Binding-site contacts:
Ligand atom O01 contacts residue PHE81 of chain 1.A at 3.7 Å.
Ligand atom C18 contacts residue LEU275 of chain 1.A at 3.6 Å (hydrophobic).
Ligand atom C10 contacts residue TYR126 of chain 1.A at 3.3 Å (hydrophobic).
Ligand atom N03 contacts residue HIS248 of chain 1.A at 3.2 Å.
Ligand atom C05 contacts residue TYR276 of chain 1.A at 3.6 Å (hydrophobic).
Ligand atom O15 contacts residue TYR276 of chain 1.A at 3.7 Å.
Ligand atom C18 contacts residue CYS84 of chain 1.A at 2.7 Å (hydrophobic).
Ligand atom O01 contacts residue HIS248 of chain 1.A at 3.6 Å.
Ligand atom O16 contacts residue TYR272 of chain 1.A at 3.5 Å.
Ligand atom C11 contacts residue CYS84 of chain 1.A at 2.8 Å (hydrophobic).
Ligand atom O16 contacts residue PHE162 of chain 1.A at 3.3 Å.
Ligand atom N03 contacts residue TYR276 of chain 1.A at 2.8 Å (h-bond).
Ligand atom N06 contacts residue TYR276 of chain 1.A at 3.4 Å (h-bond).
Ligand atom C11 contacts residue PHE81 of chain 1.A at 3.6 Å (hydrophobic).
Ligand atom F09 contacts residue HIS122 of chain 1.A at 3.7 Å.
Ligand atom C12 contacts residue PHE81 of chain 1.A at 3.6 Å (hydrophobic).
Ligand atom C02 contacts residue CYS84 of chain 1.A at 3.1 Å (hydrophobic).
Ligand atom O15 contacts residue PHE162 of chain 1.A at 3.5 Å.
Ligand atom C13 contacts residue TYR276 of chain 1.A at 3.5 Å (hydrophobic).
Ligand atom C07 contacts residue TYR276 of chain 1.A at 3.7 Å (hydrophobic).
Ligand atom C11 contacts residue TYR276 of chain 1.A at 3.4 Å (hydrophobic).
Ligand atom N14 contacts residue TYR276 of chain 1.A at 3.6 Å.
Ligand atom C04 contacts residue TYR276 of chain 1.A at 3.7 Å (hydrophobic).
Ligand atom O16 contacts residue MET163 of chain 1.A at 3.2 Å (h-bond).
Ligand atom C10 contacts residue TYR276 of chain 1.A at 3.5 Å (hydrophobic).
Ligand atom C10 contacts residue HIS248 of chain 1.A at 3.6 Å.
Ligand atom C18 contacts residue TYR272 of chain 1.A at 3.2 Å (hydrophobic).
Ligand atom O01 contacts residue GLN85 of chain 1.A at 2.9 Å (h-bond).
Ligand atom C04 contacts residue HIS248 of chain 1.A at 3.5 Å.
Ligand atom C02 contacts residue TYR276 of chain 1.A at 3.6 Å (hydrophobic).
Ligand atom O01 contacts residue CYS84 of chain 1.A at 2.9 Å (h-bond).
Ligand atom C17 contacts residue TYR272 of chain 1.A at 3.3 Å (hydrophobic).
Ligand atom C17 contacts residue TYR276 of chain 1.A at 3.7 Å (hydrophobic).
Ligand atom C05 contacts residue HIS248 of chain 1.A at 3.7 Å.
Ligand atom N06 contacts residue HIS122 of chain 1.A at 3.7 Å.
Ligand atom C02 contacts residue HIS248 of chain 1.A at 3.4 Å.
Ligand atom C07 contacts residue HIS122 of chain 1.A at 3.2 Å.
Ligand atom C05 contacts residue GLN85 of chain 1.A at 3.4 Å.
Ligand atom C19 contacts residue CYS84 of chain 1.A at 1.8 Å (hydrophobic).
Ligand atom C12 contacts residue TYR276 of chain 1.A at 3.0 Å (hydrophobic).

Sequence of chain 1.A:
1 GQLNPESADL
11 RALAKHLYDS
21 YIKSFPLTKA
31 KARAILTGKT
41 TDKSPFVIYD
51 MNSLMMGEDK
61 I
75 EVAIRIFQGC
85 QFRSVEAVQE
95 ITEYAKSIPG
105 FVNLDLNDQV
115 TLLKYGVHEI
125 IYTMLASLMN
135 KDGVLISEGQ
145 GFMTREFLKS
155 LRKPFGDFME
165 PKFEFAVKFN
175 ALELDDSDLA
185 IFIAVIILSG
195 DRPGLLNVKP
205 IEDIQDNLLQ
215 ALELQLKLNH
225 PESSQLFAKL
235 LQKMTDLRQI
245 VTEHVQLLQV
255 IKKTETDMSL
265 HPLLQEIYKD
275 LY

The small molecule below binds the protein below.
Small molecule (SMILES): O=C(Nc1cncc(F)c1)c1cc([N+](=O)[O-])ccc1Cl